Sequence of chain 1.B:
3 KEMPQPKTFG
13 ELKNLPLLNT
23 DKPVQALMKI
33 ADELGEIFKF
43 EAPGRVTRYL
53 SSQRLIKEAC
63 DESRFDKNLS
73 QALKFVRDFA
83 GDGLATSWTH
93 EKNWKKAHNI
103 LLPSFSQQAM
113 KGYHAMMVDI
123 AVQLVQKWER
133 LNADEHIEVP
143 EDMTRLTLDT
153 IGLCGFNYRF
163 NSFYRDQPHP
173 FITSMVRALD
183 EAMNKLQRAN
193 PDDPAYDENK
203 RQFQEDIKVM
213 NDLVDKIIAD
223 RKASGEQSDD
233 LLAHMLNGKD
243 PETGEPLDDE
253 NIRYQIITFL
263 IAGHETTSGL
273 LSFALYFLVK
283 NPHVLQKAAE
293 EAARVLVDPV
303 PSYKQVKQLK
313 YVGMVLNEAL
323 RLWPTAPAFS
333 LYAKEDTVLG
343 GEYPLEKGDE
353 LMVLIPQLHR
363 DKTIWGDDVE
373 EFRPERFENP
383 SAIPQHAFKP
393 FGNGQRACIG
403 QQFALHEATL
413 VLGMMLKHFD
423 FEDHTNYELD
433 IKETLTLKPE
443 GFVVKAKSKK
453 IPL

Binding-site contacts:
Ligand atom CAB contacts residue THR268 of chain 1.B at 3.7 Å.
Ligand atom CAA contacts residue ALA264 of chain 1.B at 1.9 Å (hydrophobic).
Ligand atom CAF contacts residue ALA328 of chain 1.B at 3.7 Å (hydrophobic).
Ligand atom CAB contacts residue HEM1 of chain 1.J at 3.0 Å.
Ligand atom CAA contacts residue THR268 of chain 1.B at 3.8 Å.
Ligand atom CAE contacts residue ALA87 of chain 1.B at 3.4 Å (hydrophobic).
Ligand atom CAC contacts residue HEM1 of chain 1.J at 4.5 Å.
Ligand atom CAD contacts residue LEU75 of chain 1.B at 4.4 Å (hydrophobic).
Ligand atom CAB contacts residue ALA264 of chain 1.B at 3.2 Å (hydrophobic).
Ligand atom CAB contacts residue ALA328 of chain 1.B at 4.2 Å (hydrophobic).
Ligand atom CAH contacts residue HEM1 of chain 1.J at 3.5 Å.
Ligand atom CAD contacts residue HEM1 of chain 1.J at 4.2 Å.
Ligand atom CAC contacts residue ALA87 of chain 1.B at 4.2 Å (hydrophobic).
Ligand atom CAF contacts residue HEM1 of chain 1.J at 4.1 Å.
Ligand atom CAE contacts residue ALA264 of chain 1.B at 4.0 Å (hydrophobic).
Ligand atom CAG contacts residue ALA87 of chain 1.B at 4.3 Å (hydrophobic).
Ligand atom CAH contacts residue ALA264 of chain 1.B at 4.0 Å (hydrophobic).
Ligand atom CAA contacts residue HEM1 of chain 1.J at 2.9 Å.
Ligand atom CAA contacts residue GLY265 of chain 1.B at 3.8 Å.
Ligand atom CAG contacts residue ALA264 of chain 1.B at 3.3 Å (hydrophobic).
Ligand atom CAC contacts residue LEU75 of chain 1.B at 3.8 Å (hydrophobic).
Ligand atom CAG contacts residue HEM1 of chain 1.J at 3.8 Å.
Ligand atom CAE contacts residue HEM1 of chain 1.J at 4.4 Å.
Ligand atom CAH contacts residue ALA328 of chain 1.B at 4.4 Å (hydrophobic).

This protein binds this small molecule.
Small molecule (SMILES): C=Cc1ccccc1